A protein and the small-molecule ligand that binds it are described below.
Small molecule (SMILES): CC(=O)N[C@@H]1[C@@H](O)[C@H](O)[C@@H](CO)O[C@H]1O

Sequence of chain 1.B:
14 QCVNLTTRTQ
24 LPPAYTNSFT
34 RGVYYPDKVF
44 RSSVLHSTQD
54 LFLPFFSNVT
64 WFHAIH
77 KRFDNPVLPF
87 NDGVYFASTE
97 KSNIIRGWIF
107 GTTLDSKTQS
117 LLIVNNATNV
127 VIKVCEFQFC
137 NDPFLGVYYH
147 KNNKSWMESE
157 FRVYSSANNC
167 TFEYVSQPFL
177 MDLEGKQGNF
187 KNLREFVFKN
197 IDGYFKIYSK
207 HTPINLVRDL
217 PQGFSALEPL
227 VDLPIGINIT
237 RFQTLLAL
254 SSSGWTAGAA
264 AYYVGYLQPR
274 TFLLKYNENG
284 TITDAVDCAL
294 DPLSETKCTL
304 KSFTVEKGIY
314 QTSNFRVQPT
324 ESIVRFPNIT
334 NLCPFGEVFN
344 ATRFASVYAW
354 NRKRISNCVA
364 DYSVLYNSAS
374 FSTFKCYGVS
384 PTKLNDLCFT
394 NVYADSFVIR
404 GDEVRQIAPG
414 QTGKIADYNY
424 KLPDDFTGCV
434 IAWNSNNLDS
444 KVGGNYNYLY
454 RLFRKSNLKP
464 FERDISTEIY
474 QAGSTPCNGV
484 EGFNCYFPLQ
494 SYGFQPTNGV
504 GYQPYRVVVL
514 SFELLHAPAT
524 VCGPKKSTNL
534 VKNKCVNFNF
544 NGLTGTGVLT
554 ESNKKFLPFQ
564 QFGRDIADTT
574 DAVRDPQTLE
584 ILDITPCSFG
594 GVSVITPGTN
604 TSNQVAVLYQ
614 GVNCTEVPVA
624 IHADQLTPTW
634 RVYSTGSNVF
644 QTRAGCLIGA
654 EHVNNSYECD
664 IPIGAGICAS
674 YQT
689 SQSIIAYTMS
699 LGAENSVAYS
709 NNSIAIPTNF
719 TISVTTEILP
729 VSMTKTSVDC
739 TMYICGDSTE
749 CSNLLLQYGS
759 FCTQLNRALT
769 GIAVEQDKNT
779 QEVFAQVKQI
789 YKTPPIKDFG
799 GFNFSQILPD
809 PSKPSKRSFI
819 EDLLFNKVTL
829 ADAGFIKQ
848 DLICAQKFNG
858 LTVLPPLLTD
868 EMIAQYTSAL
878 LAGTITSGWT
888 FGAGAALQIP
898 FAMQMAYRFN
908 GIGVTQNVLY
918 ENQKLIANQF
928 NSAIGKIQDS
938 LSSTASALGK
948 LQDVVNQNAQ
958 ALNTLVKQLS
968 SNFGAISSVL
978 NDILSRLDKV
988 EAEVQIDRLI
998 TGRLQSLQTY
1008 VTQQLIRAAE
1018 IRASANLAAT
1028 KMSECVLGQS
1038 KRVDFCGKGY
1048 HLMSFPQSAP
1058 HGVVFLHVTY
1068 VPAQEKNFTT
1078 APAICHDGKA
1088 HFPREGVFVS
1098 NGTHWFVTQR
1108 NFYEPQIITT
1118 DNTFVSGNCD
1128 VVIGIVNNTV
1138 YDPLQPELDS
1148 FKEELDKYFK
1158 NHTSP

Binding-site contacts:
Ligand atom C8 contacts residue GLU465 of chain 1.B at 4.3 Å.
Ligand atom O5 contacts residue THR108 of chain 1.C at 3.1 Å (h-bond).
Ligand atom N2 contacts residue ASN234 of chain 1.C at 2.6 Å (h-bond).
Ligand atom C2 contacts residue THR236 of chain 1.C at 4.3 Å.
Ligand atom C5 contacts residue ASN234 of chain 1.C at 3.8 Å.
Ligand atom C5 contacts residue THR236 of chain 1.C at 4.0 Å.
Ligand atom O5 contacts residue ASN234 of chain 1.C at 2.5 Å (h-bond).
Ligand atom C4 contacts residue ASN234 of chain 1.C at 4.2 Å.
Ligand atom C1 contacts residue ASN234 of chain 1.C at 1.4 Å.
Ligand atom C6 contacts residue THR108 of chain 1.C at 3.6 Å.
Ligand atom C5 contacts residue THR108 of chain 1.C at 3.5 Å.
Ligand atom O7 contacts residue LYS462 of chain 1.B at 4.4 Å.
Ligand atom O7 contacts residue GLU465 of chain 1.B at 2.9 Å (salt-bridge).
Ligand atom C8 contacts residue LYS462 of chain 1.B at 3.6 Å.
Ligand atom C2 contacts residue ASN234 of chain 1.C at 2.3 Å.
Ligand atom C7 contacts residue LYS462 of chain 1.B at 4.2 Å.
Ligand atom O7 contacts residue ASN234 of chain 1.C at 3.7 Å.
Ligand atom C7 contacts residue GLU465 of chain 1.B at 3.9 Å.
Ligand atom C7 contacts residue ASN234 of chain 1.C at 3.4 Å.
Ligand atom C3 contacts residue ASN234 of chain 1.C at 3.7 Å.
Ligand atom C1 contacts residue THR236 of chain 1.C at 3.3 Å.
Ligand atom C8 contacts residue ASN234 of chain 1.C at 3.7 Å.
Ligand atom O5 contacts residue THR236 of chain 1.C at 3.8 Å.
Ligand atom C1 contacts residue THR108 of chain 1.C at 3.7 Å.

Sequence of chain 1.C:
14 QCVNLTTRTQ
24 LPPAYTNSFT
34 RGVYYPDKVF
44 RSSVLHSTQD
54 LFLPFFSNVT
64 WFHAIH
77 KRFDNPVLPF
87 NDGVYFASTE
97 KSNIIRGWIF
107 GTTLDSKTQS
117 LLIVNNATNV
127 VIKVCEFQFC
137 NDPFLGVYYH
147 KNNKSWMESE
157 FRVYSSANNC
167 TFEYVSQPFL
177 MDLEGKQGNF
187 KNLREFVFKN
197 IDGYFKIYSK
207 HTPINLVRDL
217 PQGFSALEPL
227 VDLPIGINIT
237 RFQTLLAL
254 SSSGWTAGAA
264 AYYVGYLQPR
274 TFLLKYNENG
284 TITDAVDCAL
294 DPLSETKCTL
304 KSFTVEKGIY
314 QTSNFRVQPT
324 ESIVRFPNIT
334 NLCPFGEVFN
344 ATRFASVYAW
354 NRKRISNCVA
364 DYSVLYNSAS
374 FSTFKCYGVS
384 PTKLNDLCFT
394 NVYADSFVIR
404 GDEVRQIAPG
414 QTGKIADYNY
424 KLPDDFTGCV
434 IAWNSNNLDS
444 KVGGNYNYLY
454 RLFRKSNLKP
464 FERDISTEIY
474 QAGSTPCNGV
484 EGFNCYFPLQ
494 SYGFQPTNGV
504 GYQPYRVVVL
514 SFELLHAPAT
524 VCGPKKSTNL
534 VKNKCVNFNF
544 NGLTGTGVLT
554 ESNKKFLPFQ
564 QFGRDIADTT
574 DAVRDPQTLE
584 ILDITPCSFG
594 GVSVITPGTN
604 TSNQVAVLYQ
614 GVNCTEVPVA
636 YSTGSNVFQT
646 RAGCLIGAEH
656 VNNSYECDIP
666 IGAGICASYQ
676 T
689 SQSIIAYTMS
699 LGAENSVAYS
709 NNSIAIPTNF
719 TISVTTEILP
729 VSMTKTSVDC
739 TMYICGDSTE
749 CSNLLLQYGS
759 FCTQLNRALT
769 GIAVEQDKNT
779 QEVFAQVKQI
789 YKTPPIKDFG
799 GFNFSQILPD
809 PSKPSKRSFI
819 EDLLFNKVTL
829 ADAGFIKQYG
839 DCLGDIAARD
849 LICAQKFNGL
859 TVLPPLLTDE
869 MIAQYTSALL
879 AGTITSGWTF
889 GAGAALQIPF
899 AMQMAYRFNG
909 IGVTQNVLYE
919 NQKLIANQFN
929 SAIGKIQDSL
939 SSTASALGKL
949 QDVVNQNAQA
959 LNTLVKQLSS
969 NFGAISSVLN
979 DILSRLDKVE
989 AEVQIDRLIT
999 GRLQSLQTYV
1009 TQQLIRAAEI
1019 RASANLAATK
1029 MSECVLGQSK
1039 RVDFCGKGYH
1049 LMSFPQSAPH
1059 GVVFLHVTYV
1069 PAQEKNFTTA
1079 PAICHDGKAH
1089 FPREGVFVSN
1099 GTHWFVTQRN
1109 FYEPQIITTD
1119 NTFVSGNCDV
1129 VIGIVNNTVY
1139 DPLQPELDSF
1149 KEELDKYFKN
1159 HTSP